A small-molecule ligand and the protein it binds are described below.
Small molecule (SMILES): CSCC[C@H](N)C(=O)O

Sequence of chain 5.A:
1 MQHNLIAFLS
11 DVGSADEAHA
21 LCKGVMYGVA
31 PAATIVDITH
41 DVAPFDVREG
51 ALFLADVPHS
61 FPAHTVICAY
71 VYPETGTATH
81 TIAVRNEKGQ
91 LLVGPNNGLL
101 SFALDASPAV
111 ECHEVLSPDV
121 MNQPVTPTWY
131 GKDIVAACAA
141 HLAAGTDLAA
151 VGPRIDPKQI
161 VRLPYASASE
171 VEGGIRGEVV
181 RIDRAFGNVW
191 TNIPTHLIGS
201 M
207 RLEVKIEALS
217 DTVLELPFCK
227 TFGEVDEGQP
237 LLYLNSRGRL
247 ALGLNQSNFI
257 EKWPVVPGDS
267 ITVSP

Binding-site contacts:
Ligand atom CE contacts residue ASP183 of chain 4.A at 3.1 Å.
Ligand atom SD contacts residue ASP183 of chain 4.A at 4.5 Å.
Ligand atom CA contacts residue TRP129 of chain 5.A at 3.4 Å (hydrophobic).
Ligand atom SD contacts residue THR128 of chain 5.A at 3.6 Å (h-bond).
Ligand atom OXT contacts residue TRP129 of chain 5.A at 4.5 Å.
Ligand atom CE contacts residue PHE228 of chain 4.A at 3.9 Å (hydrophobic).
Ligand atom CE contacts residue ASN188 of chain 4.A at 3.3 Å.
Ligand atom CB contacts residue TRP129 of chain 5.A at 4.3 Å (hydrophobic).
Ligand atom CG contacts residue 5CD1 of chain 5.B at 4.4 Å.
Ligand atom CE contacts residue PHE186 of chain 4.A at 4.1 Å (hydrophobic).
Ligand atom O contacts residue ASP183 of chain 4.A at 3.8 Å.
Ligand atom CA contacts residue SER242 of chain 4.A at 4.0 Å.
Ligand atom N contacts residue SER242 of chain 4.A at 3.0 Å (h-bond).
Ligand atom N contacts residue TRP190 of chain 4.A at 3.2 Å.
Ligand atom C contacts residue TRP190 of chain 4.A at 4.3 Å (hydrophobic).
Ligand atom CB contacts residue TRP190 of chain 4.A at 4.5 Å (hydrophobic).
Ligand atom O contacts residue TRP190 of chain 4.A at 4.0 Å.
Ligand atom CB contacts residue ASP183 of chain 4.A at 4.4 Å.
Ligand atom OXT contacts residue ALA18 of chain 5.A at 4.0 Å.
Ligand atom CA contacts residue TRP190 of chain 4.A at 4.2 Å (hydrophobic).
Ligand atom CG contacts residue THR128 of chain 5.A at 3.0 Å.
Ligand atom CB contacts residue SER242 of chain 4.A at 4.4 Å.
Ligand atom OXT contacts residue ASP183 of chain 4.A at 3.7 Å.
Ligand atom O contacts residue ALA18 of chain 5.A at 3.3 Å.
Ligand atom OXT contacts residue VAL12 of chain 5.A at 4.5 Å.
Ligand atom CG contacts residue TRP129 of chain 5.A at 3.5 Å (hydrophobic).
Ligand atom O contacts residue TRP129 of chain 5.A at 4.2 Å.
Ligand atom CE contacts residue 5CD1 of chain 5.B at 3.2 Å.
Ligand atom SD contacts residue PHE186 of chain 4.A at 4.3 Å.
Ligand atom SD contacts residue 5CD1 of chain 5.B at 3.4 Å.
Ligand atom OXT contacts residue PHE186 of chain 4.A at 4.2 Å.
Ligand atom C contacts residue TRP129 of chain 5.A at 4.2 Å (hydrophobic).
Ligand atom N contacts residue TRP129 of chain 5.A at 3.8 Å.
Ligand atom C contacts residue ALA18 of chain 5.A at 3.9 Å (hydrophobic).
Ligand atom C contacts residue ASP183 of chain 4.A at 4.0 Å.
Ligand atom CB contacts residue THR128 of chain 5.A at 4.2 Å.

Sequence of chain 4.A:
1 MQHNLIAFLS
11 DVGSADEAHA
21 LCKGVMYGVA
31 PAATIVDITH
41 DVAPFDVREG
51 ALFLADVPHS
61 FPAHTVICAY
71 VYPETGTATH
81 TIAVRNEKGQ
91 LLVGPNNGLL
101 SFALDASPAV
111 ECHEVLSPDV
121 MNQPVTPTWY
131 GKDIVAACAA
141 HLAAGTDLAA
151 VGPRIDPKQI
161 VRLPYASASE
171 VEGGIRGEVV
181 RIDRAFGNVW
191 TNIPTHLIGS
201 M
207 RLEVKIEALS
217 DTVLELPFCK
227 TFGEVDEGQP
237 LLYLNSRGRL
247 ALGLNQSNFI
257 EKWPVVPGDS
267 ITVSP